Sequence of chain 1.A:
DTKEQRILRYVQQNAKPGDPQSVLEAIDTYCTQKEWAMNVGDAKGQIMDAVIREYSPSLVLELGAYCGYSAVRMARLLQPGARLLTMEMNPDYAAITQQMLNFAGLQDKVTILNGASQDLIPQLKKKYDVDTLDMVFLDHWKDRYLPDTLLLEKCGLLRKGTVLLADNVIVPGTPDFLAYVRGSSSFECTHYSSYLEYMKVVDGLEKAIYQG

This small molecule binds to this protein.
Small molecule (SMILES): Nc1ncnc2c1ncn2[C@@H]1O[C@H](/C=C/CNC(=O)c2cc([N+](=O)[O-])cc(O)c2O)[C@@H](O)[C@H]1O

Binding-site contacts:
Ligand atom O29 contacts residue LYS144 of chain 1.A at 3.0 Å (salt-bridge).
Ligand atom C25 contacts residue PRO174 of chain 1.A at 3.5 Å (hydrophobic).
Ligand atom O33 contacts residue TRP38 of chain 1.A at 3.3 Å.
Ligand atom C2 contacts residue TRP143 of chain 1.A at 3.4 Å (hydrophobic).
Ligand atom O10 contacts residue GLU90 of chain 1.A at 2.6 Å (salt-bridge).
Ligand atom C24 contacts residue GLU199 of chain 1.A at 3.2 Å.
Ligand atom C19 contacts residue MET91 of chain 1.A at 3.5 Å (hydrophobic).
Ligand atom C26 contacts residue PRO174 of chain 1.A at 3.5 Å (hydrophobic).
Ligand atom O29 contacts residue ASN170 of chain 1.A at 2.7 Å (h-bond).
Ligand atom O34 contacts residue PRO174 of chain 1.A at 3.3 Å.
Ligand atom C22 contacts residue MG1 of chain 1.B at 3.0 Å.
Ligand atom C22 contacts residue ASN170 of chain 1.A at 2.9 Å.
Ligand atom O29 contacts residue ASP141 of chain 1.A at 2.7 Å (salt-bridge).
Ligand atom O6 contacts residue GLY66 of chain 1.A at 3.3 Å.
Ligand atom O28 contacts residue ASN170 of chain 1.A at 2.6 Å (h-bond).
Ligand atom C23 contacts residue GLU199 of chain 1.A at 3.3 Å.
Ligand atom O8 contacts residue TYR68 of chain 1.A at 3.5 Å.
Ligand atom O28 contacts residue GLU199 of chain 1.A at 2.9 Å (salt-bridge).
Ligand atom O8 contacts residue GLU90 of chain 1.A at 3.0 Å (salt-bridge).
Ligand atom C1 contacts residue ASP141 of chain 1.A at 3.5 Å.
Ligand atom N3 contacts residue LYS144 of chain 1.A at 3.3 Å (salt-bridge).
Ligand atom O33 contacts residue LEU198 of chain 1.A at 3.5 Å.
Ligand atom C23 contacts residue MG1 of chain 1.B at 2.9 Å.
Ligand atom C9 contacts residue GLU90 of chain 1.A at 3.3 Å.
Ligand atom N18 contacts residue ALA118 of chain 1.A at 3.4 Å.
Ligand atom O28 contacts residue ASP169 of chain 1.A at 2.8 Å (salt-bridge).
Ligand atom O10 contacts residue TYR95 of chain 1.A at 3.5 Å.
Ligand atom C19 contacts residue GLY117 of chain 1.A at 3.3 Å.
Ligand atom N17 contacts residue GLN120 of chain 1.A at 3.2 Å (h-bond).
Ligand atom N18 contacts residue SER119 of chain 1.A at 2.7 Å (h-bond).
Ligand atom N17 contacts residue SER119 of chain 1.A at 3.3 Å (h-bond).
Ligand atom C23 contacts residue ASN170 of chain 1.A at 2.9 Å.
Ligand atom C24 contacts residue ASN170 of chain 1.A at 3.4 Å.
Ligand atom O28 contacts residue MG1 of chain 1.B at 2.0 Å.
Ligand atom O29 contacts residue MG1 of chain 1.B at 2.3 Å.
Ligand atom C30 contacts residue LYS144 of chain 1.A at 3.5 Å.
Ligand atom N14 contacts residue TRP143 of chain 1.A at 3.3 Å.
Ligand atom N20 contacts residue MET91 of chain 1.A at 3.1 Å (h-bond).
Ligand atom O8 contacts residue TYR95 of chain 1.A at 3.0 Å.
Ligand atom C11 contacts residue GLU90 of chain 1.A at 3.0 Å.